Sequence of chain 1.C:
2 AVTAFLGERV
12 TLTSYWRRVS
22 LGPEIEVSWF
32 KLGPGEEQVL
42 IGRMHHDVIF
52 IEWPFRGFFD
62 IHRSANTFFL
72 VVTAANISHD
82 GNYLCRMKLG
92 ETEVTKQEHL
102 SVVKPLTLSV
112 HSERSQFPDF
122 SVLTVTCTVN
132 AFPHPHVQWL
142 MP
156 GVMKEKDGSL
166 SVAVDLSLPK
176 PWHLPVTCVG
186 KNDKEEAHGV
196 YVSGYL

This protein binds this small molecule.
Small molecule (SMILES): CC(=O)N[C@H]1[C@H](O[C@H]2[C@H](O)[C@@H](NC(C)=O)CO[C@@H]2CO)O[C@H](CO)[C@@H](O[C@@H]2O[C@H](CO)[C@@H](O)[C@H](O)[C@@H]2O)[C@@H]1O

Binding-site contacts:
Ligand atom C5 contacts residue HIS80 of chain 1.C at 3.9 Å.
Ligand atom O5 contacts residue PHE59 of chain 1.C at 3.5 Å.
Ligand atom O6 contacts residue HIS80 of chain 1.C at 2.8 Å (h-bond).
Ligand atom C2 contacts residue SER79 of chain 1.C at 4.3 Å.
Ligand atom C6 contacts residue HIS80 of chain 1.C at 3.7 Å.
Ligand atom C2 contacts residue PRO55 of chain 1.C at 3.9 Å (hydrophobic).
Ligand atom N2 contacts residue ASN77 of chain 1.C at 2.8 Å (h-bond).
Ligand atom O6 contacts residue SER79 of chain 1.C at 4.1 Å.
Ligand atom C4 contacts residue ASN77 of chain 1.C at 4.1 Å.
Ligand atom C5 contacts residue ASN77 of chain 1.C at 3.6 Å.
Ligand atom O3 contacts residue PRO55 of chain 1.C at 4.0 Å.
Ligand atom C1 contacts residue HIS80 of chain 1.C at 3.8 Å.
Ligand atom O7 contacts residue ASN77 of chain 1.C at 3.3 Å (h-bond).
Ligand atom C2 contacts residue PHE59 of chain 1.C at 4.3 Å (hydrophobic).
Ligand atom O5 contacts residue HIS80 of chain 1.C at 3.1 Å (h-bond).
Ligand atom C1 contacts residue PHE59 of chain 1.C at 4.0 Å (hydrophobic).
Ligand atom N2 contacts residue PRO55 of chain 1.C at 3.3 Å (h-bond).
Ligand atom O5 contacts residue SER79 of chain 1.C at 3.6 Å.
Ligand atom O7 contacts residue PHE56 of chain 1.C at 4.1 Å.
Ligand atom O7 contacts residue PRO55 of chain 1.C at 4.2 Å.
Ligand atom C6 contacts residue PHE59 of chain 1.C at 3.6 Å (hydrophobic).
Ligand atom C8 contacts residue LYS161 of chain 1.C at 4.2 Å.
Ligand atom O5 contacts residue ASN77 of chain 1.C at 2.4 Å (h-bond).
Ligand atom C7 contacts residue PRO55 of chain 1.C at 4.2 Å (hydrophobic).
Ligand atom C1 contacts residue SER79 of chain 1.C at 3.1 Å.
Ligand atom C3 contacts residue PRO55 of chain 1.C at 3.6 Å (hydrophobic).
Ligand atom C3 contacts residue PHE59 of chain 1.C at 4.5 Å (hydrophobic).
Ligand atom C8 contacts residue ASP162 of chain 1.C at 4.4 Å.
Ligand atom O6 contacts residue PHE56 of chain 1.C at 4.0 Å.
Ligand atom C3 contacts residue ASN77 of chain 1.C at 3.6 Å.
Ligand atom C4 contacts residue PHE59 of chain 1.C at 3.8 Å (hydrophobic).
Ligand atom C2 contacts residue ASN77 of chain 1.C at 2.2 Å.
Ligand atom C5 contacts residue PHE59 of chain 1.C at 4.0 Å (hydrophobic).
Ligand atom C7 contacts residue ASN77 of chain 1.C at 3.3 Å.
Ligand atom C1 contacts residue PRO55 of chain 1.C at 4.1 Å (hydrophobic).
Ligand atom O6 contacts residue PHE59 of chain 1.C at 3.7 Å.
Ligand atom O3 contacts residue PHE59 of chain 1.C at 4.4 Å.
Ligand atom C5 contacts residue SER79 of chain 1.C at 3.8 Å.
Ligand atom C1 contacts residue ASN77 of chain 1.C at 1.4 Å.
Ligand atom O6 contacts residue PHE60 of chain 1.C at 3.7 Å.